Binding-site contacts:
Ligand atom C4 contacts residue TYR109 of chain 1.A at 4.0 Å (hydrophobic).
Ligand atom O4' contacts residue ARG81 of chain 1.A at 2.8 Å (salt-bridge).
Ligand atom P1 contacts residue LYS78 of chain 1.A at 3.8 Å.
Ligand atom C1' contacts residue LYS78 of chain 1.A at 4.0 Å.
Ligand atom C4 contacts residue LEU83 of chain 1.A at 3.6 Å (hydrophobic).
Ligand atom C2 contacts residue ASP77 of chain 1.A at 3.9 Å.
Ligand atom O5P contacts residue ARG35 of chain 1.A at 3.1 Å (salt-bridge).
Ligand atom C2' contacts residue TYR107 of chain 1.A at 3.6 Å (hydrophobic).
Ligand atom C5M contacts residue LEU36 of chain 1.A at 3.9 Å (hydrophobic).
Ligand atom O2P contacts residue LYS78 of chain 1.A at 3.3 Å (salt-bridge).
Ligand atom O5P contacts residue ARG81 of chain 1.A at 3.0 Å (salt-bridge).
Ligand atom C4' contacts residue ARG81 of chain 1.A at 3.6 Å.
Ligand atom C5' contacts residue ARG81 of chain 1.A at 3.9 Å.
Ligand atom O5' contacts residue ARG81 of chain 1.A at 3.0 Å (salt-bridge).
Ligand atom O4 contacts residue LEU37 of chain 1.A at 3.9 Å.
Ligand atom N3 contacts residue LEU83 of chain 1.A at 4.0 Å.
Ligand atom C2' contacts residue TYR109 of chain 1.A at 4.0 Å (hydrophobic).
Ligand atom P2 contacts residue ARG81 of chain 1.A at 4.0 Å.
Ligand atom O4P contacts residue ARG35 of chain 1.A at 3.1 Å (salt-bridge).
Ligand atom C2' contacts residue LYS78 of chain 1.A at 3.9 Å.
Ligand atom O4' contacts residue ASP77 of chain 1.A at 3.9 Å.
Ligand atom O4P contacts residue CA1 of chain 1.B at 3.0 Å.
Ligand atom O4P contacts residue ASP40 of chain 1.A at 3.6 Å (salt-bridge).
Ligand atom C5' contacts residue TYR107 of chain 1.A at 3.7 Å (hydrophobic).
Ligand atom C4' contacts residue TYR79 of chain 1.A at 4.0 Å (hydrophobic).
Ligand atom C5M contacts residue ARG35 of chain 1.A at 3.9 Å.
Ligand atom C5 contacts residue TYR107 of chain 1.A at 4.0 Å (hydrophobic).
Ligand atom O2 contacts residue ASP77 of chain 1.A at 3.7 Å.
Ligand atom O3' contacts residue LYS78 of chain 1.A at 3.1 Å (salt-bridge).
Ligand atom P2 contacts residue ARG35 of chain 1.A at 3.6 Å.
Ligand atom P1 contacts residue TYR79 of chain 1.A at 3.7 Å.
Ligand atom O4 contacts residue LEU83 of chain 1.A at 3.6 Å.
Ligand atom C3' contacts residue TYR107 of chain 1.A at 3.9 Å (hydrophobic).
Ligand atom O5' contacts residue ARG35 of chain 1.A at 3.6 Å (salt-bridge).
Ligand atom O3' contacts residue TYR79 of chain 1.A at 3.8 Å.
Ligand atom N3 contacts residue TYR109 of chain 1.A at 3.8 Å.
Ligand atom P2 contacts residue CA1 of chain 1.B at 4.0 Å.
Ligand atom C5M contacts residue TYR107 of chain 1.A at 3.8 Å (hydrophobic).
Ligand atom O3P contacts residue TYR79 of chain 1.A at 3.5 Å (h-bond).
Ligand atom O2P contacts residue TYR79 of chain 1.A at 2.9 Å (h-bond).

Sequence of chain 1.A:
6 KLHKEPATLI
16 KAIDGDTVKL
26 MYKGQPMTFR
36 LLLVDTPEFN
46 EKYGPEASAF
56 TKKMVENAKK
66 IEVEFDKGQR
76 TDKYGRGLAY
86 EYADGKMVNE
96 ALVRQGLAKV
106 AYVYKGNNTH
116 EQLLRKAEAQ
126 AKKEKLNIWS

The protein below binds the small molecule below.
Small molecule (SMILES): Cc1cn([C@H]2C[C@H](OP(=O)(O)O)[C@@H](COP(=O)(O)O)O2)c(=O)[nH]c1=O